Binding-site contacts:
Ligand atom C1 contacts residue CYS205 of chain 1.A at 3.8 Å (hydrophobic).
Ligand atom C2 contacts residue ILE41 of chain 1.A at 3.8 Å (hydrophobic).
Ligand atom C14 contacts residue ALA45 of chain 1.A at 3.7 Å (hydrophobic).
Ligand atom C3 contacts residue CYS205 of chain 1.A at 3.5 Å (hydrophobic).
Ligand atom C35 contacts residue LEU209 of chain 1.A at 3.9 Å (hydrophobic).
Ligand atom C31 contacts residue ILE118 of chain 1.A at 3.4 Å (hydrophobic).
Ligand atom C1 contacts residue ILE41 of chain 1.A at 3.7 Å (hydrophobic).
Ligand atom C12 contacts residue ALA45 of chain 1.A at 3.8 Å (hydrophobic).
Ligand atom C21 contacts residue VAL115 of chain 1.A at 3.8 Å (hydrophobic).
Ligand atom C3 contacts residue ILE41 of chain 1.A at 3.8 Å (hydrophobic).
Ligand atom O53 contacts residue ALA100 of chain 1.A at 3.6 Å (h-bond).
Ligand atom C4 contacts residue ILE41 of chain 1.A at 3.8 Å (hydrophobic).
Ligand atom O52 contacts residue ALA44 of chain 1.A at 3.3 Å.
Ligand atom C51 contacts residue GLN48 of chain 1.A at 3.6 Å.
Ligand atom O52 contacts residue LEU99 of chain 1.A at 3.1 Å.
Ligand atom C9 contacts residue ILE41 of chain 1.A at 3.6 Å (hydrophobic).
Ligand atom C5 contacts residue ILE41 of chain 1.A at 3.7 Å (hydrophobic).
Ligand atom C2 contacts residue CYS205 of chain 1.A at 3.6 Å (hydrophobic).
Ligand atom C51 contacts residue PHE86 of chain 1.A at 3.9 Å (hydrophobic).
Ligand atom C27 contacts residue PHE119 of chain 1.A at 3.9 Å (hydrophobic).
Ligand atom C43 contacts residue LEU209 of chain 1.A at 3.3 Å (hydrophobic).
Ligand atom O53 contacts residue PHE86 of chain 1.A at 3.5 Å.
Ligand atom O52 contacts residue ALA100 of chain 1.A at 2.4 Å (h-bond).
Ligand atom C12 contacts residue PHE86 of chain 1.A at 3.6 Å (hydrophobic).
Ligand atom C10 contacts residue LEU99 of chain 1.A at 3.6 Å (hydrophobic).
Ligand atom O53 contacts residue ARG89 of chain 1.A at 3.2 Å (salt-bridge).
Ligand atom C14 contacts residue PHE86 of chain 1.A at 3.8 Å (hydrophobic).
Ligand atom C4 contacts residue CYS205 of chain 1.A at 3.6 Å (hydrophobic).
Ligand atom C12 contacts residue LEU82 of chain 1.A at 3.6 Å (hydrophobic).
Ligand atom C51 contacts residue ALA100 of chain 1.A at 3.4 Å (hydrophobic).
Ligand atom C13 contacts residue PHE86 of chain 1.A at 3.7 Å (hydrophobic).
Ligand atom C13 contacts residue LEU82 of chain 1.A at 3.6 Å (hydrophobic).
Ligand atom C35 contacts residue PHE212 of chain 1.A at 3.9 Å (hydrophobic).
Ligand atom C13 contacts residue ALA45 of chain 1.A at 3.5 Å (hydrophobic).
Ligand atom C2 contacts residue LEU209 of chain 1.A at 3.5 Å (hydrophobic).
Ligand atom C6 contacts residue ILE41 of chain 1.A at 3.6 Å (hydrophobic).
Ligand atom C11 contacts residue PHE86 of chain 1.A at 3.7 Å (hydrophobic).
Ligand atom O53 contacts residue GLN48 of chain 1.A at 3.1 Å.
Ligand atom C5 contacts residue CYS205 of chain 1.A at 3.9 Å (hydrophobic).
Ligand atom C39 contacts residue HIS208 of chain 1.A at 3.5 Å.

This small molecule binds to this protein.
Small molecule (SMILES): C=C(c1ccc(C(=O)O)cc1)c1cc2c(cc1C)C(C)(C)CCC2(C)C

Sequence of chain 1.A:
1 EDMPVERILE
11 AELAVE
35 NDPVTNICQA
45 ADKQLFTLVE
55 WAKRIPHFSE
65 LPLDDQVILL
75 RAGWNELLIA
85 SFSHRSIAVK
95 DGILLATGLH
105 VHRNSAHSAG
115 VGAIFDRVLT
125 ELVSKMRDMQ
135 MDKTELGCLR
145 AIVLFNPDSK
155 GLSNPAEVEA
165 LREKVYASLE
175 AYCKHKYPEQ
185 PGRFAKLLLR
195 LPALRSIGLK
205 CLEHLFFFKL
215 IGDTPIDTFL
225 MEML